Binding-site contacts:
Ligand atom C4 contacts residue THR156 of chain 36.F at 4.1 Å.
Ligand atom O5 contacts residue THR156 of chain 36.F at 3.8 Å.
Ligand atom C7 contacts residue THR156 of chain 36.F at 3.4 Å.
Ligand atom O7 contacts residue THR156 of chain 36.F at 2.4 Å.
Ligand atom O6 contacts residue ASP155 of chain 36.F at 4.2 Å.
Ligand atom C4 contacts residue ASN154 of chain 36.F at 3.2 Å.
Ligand atom C6 contacts residue GLY157 of chain 36.F at 4.2 Å.
Ligand atom C7 contacts residue MET151 of chain 36.F at 4.0 Å (hydrophobic).
Ligand atom C2 contacts residue GLY150 of chain 36.F at 4.5 Å.
Ligand atom C2 contacts residue ASN154 of chain 36.F at 3.5 Å.
Ligand atom C6 contacts residue THR156 of chain 36.F at 1.8 Å.
Ligand atom C6 contacts residue ASP155 of chain 36.F at 4.3 Å.
Ligand atom C5 contacts residue ASN154 of chain 36.F at 2.1 Å.
Ligand atom C8 contacts residue MET151 of chain 36.F at 4.1 Å (hydrophobic).
Ligand atom C2 contacts residue MET151 of chain 36.F at 4.1 Å (hydrophobic).
Ligand atom C8 contacts residue THR156 of chain 36.F at 2.9 Å.
Ligand atom C2 contacts residue HIS148 of chain 36.F at 4.2 Å.
Ligand atom C3 contacts residue ASN154 of chain 36.F at 3.5 Å.
Ligand atom C5 contacts residue THR156 of chain 36.F at 3.2 Å.
Ligand atom O7 contacts residue HIS148 of chain 36.F at 3.3 Å (h-bond).
Ligand atom C1 contacts residue MET151 of chain 36.F at 3.6 Å (hydrophobic).
Ligand atom O4 contacts residue THR156 of chain 36.F at 4.2 Å.
Ligand atom N2 contacts residue HIS148 of chain 36.F at 2.8 Å (h-bond).
Ligand atom O5 contacts residue ARG164 of chain 36.F at 4.3 Å.
Ligand atom N2 contacts residue MET151 of chain 36.F at 3.4 Å.
Ligand atom N2 contacts residue ASN154 of chain 36.F at 4.3 Å.
Ligand atom C8 contacts residue HIS148 of chain 36.F at 1.2 Å.
Ligand atom C1 contacts residue ASN154 of chain 36.F at 2.5 Å.
Ligand atom C6 contacts residue ASN154 of chain 36.F at 3.0 Å.
Ligand atom O6 contacts residue THR156 of chain 36.F at 1.2 Å (h-bond).
Ligand atom O5 contacts residue ASN154 of chain 36.F at 2.4 Å (h-bond).
Ligand atom C7 contacts residue HIS148 of chain 36.F at 2.3 Å.
Ligand atom C8 contacts residue GLY157 of chain 36.F at 4.5 Å.
Ligand atom N2 contacts residue THR156 of chain 36.F at 4.3 Å.
Ligand atom O6 contacts residue ASN154 of chain 36.F at 2.4 Å (h-bond).
Ligand atom N2 contacts residue GLY150 of chain 36.F at 4.1 Å.
Ligand atom C1 contacts residue GLY150 of chain 36.F at 3.8 Å.
Ligand atom O4 contacts residue ASN154 of chain 36.F at 3.5 Å (h-bond).

Sequence of chain 36.F:
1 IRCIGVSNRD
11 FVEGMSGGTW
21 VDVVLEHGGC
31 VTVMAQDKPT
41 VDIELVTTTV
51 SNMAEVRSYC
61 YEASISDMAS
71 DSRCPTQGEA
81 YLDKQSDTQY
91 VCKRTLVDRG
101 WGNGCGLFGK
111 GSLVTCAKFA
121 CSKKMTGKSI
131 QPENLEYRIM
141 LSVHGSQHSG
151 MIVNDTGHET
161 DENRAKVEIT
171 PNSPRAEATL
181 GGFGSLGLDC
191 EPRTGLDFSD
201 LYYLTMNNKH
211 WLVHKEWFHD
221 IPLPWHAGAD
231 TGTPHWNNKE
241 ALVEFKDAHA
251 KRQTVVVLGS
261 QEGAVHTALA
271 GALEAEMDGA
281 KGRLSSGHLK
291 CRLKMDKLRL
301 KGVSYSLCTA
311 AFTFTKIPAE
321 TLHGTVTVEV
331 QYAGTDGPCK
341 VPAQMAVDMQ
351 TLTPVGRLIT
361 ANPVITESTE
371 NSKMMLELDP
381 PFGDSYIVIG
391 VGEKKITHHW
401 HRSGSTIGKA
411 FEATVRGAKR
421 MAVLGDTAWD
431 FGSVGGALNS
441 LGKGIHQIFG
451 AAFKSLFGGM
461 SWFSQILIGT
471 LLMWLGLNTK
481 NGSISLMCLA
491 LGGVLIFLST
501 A

This small molecule binds to this protein.
Small molecule (SMILES): CC(=O)N[C@H]1[C@H](O[C@H]2[C@H](O)[C@@H](NC(C)=O)CO[C@@H]2CO)O[C@H](CO)[C@@H](O)[C@@H]1O